Sequence of chain 1.A:
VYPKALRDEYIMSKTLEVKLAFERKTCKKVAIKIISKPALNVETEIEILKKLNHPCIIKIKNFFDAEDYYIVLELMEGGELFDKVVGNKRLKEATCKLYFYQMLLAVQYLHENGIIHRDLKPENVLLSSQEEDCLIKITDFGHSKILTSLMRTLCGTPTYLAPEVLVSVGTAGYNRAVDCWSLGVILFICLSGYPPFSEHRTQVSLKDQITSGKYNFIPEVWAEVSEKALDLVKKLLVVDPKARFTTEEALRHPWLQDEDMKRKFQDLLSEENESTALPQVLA

Binding-site contacts:
Ligand atom N1 contacts residue ASP166 of chain 1.A at 3.4 Å (salt-bridge).
Ligand atom C16 contacts residue LEU24 of chain 1.A at 3.6 Å (hydrophobic).
Ligand atom C11 contacts residue GLY105 of chain 1.A at 3.5 Å.
Ligand atom C11 contacts residue MET102 of chain 1.A at 3.0 Å (hydrophobic).
Ligand atom C14 contacts residue LEU24 of chain 1.A at 3.9 Å (hydrophobic).
Ligand atom C7 contacts residue THR165 of chain 1.A at 4.2 Å.
Ligand atom C6 contacts residue VAL32 of chain 1.A at 4.2 Å (hydrophobic).
Ligand atom C4 contacts residue LEU152 of chain 1.A at 3.9 Å (hydrophobic).
Ligand atom C20 contacts residue GLU103 of chain 1.A at 3.4 Å.
Ligand atom C5 contacts residue LEU152 of chain 1.A at 4.0 Å (hydrophobic).
Ligand atom C19 contacts residue GLU103 of chain 1.A at 4.0 Å.
Ligand atom OAC contacts residue LEU101 of chain 1.A at 3.7 Å.
Ligand atom OAB contacts residue ASP166 of chain 1.A at 3.2 Å (salt-bridge).
Ligand atom OAC contacts residue GLU103 of chain 1.A at 3.3 Å.
Ligand atom C6 contacts residue LEU152 of chain 1.A at 3.5 Å (hydrophobic).
Ligand atom C12 contacts residue GLY105 of chain 1.A at 3.5 Å.
Ligand atom C10 contacts residue GLY105 of chain 1.A at 3.8 Å.
Ligand atom C7 contacts residue LEU152 of chain 1.A at 3.5 Å (hydrophobic).
Ligand atom N3 contacts residue GLU106 of chain 1.A at 3.4 Å (salt-bridge).
Ligand atom C8 contacts residue THR165 of chain 1.A at 3.2 Å.
Ligand atom C7 contacts residue LEU99 of chain 1.A at 4.2 Å (hydrophobic).
Ligand atom C19 contacts residue LEU101 of chain 1.A at 4.2 Å (hydrophobic).
Ligand atom C20 contacts residue MET102 of chain 1.A at 4.0 Å (hydrophobic).
Ligand atom C8 contacts residue LEU99 of chain 1.A at 3.8 Å (hydrophobic).
Ligand atom N4 contacts residue LEU152 of chain 1.A at 3.9 Å.
Ligand atom C1 contacts residue ASP166 of chain 1.A at 3.9 Å.
Ligand atom C1 contacts residue LYS47 of chain 1.A at 3.6 Å.
Ligand atom C13 contacts residue LEU24 of chain 1.A at 3.9 Å (hydrophobic).
Ligand atom OAB contacts residue THR165 of chain 1.A at 2.6 Å (h-bond).
Ligand atom OAB contacts residue LYS47 of chain 1.A at 2.9 Å (salt-bridge).
Ligand atom C3 contacts residue VAL32 of chain 1.A at 4.2 Å (hydrophobic).
Ligand atom N3 contacts residue LEU152 of chain 1.A at 3.8 Å.
Ligand atom C2 contacts residue THR165 of chain 1.A at 3.5 Å.
Ligand atom N1 contacts residue LYS47 of chain 1.A at 3.5 Å.
Ligand atom C10 contacts residue MET102 of chain 1.A at 3.1 Å (hydrophobic).
Ligand atom C1 contacts residue THR165 of chain 1.A at 3.3 Å.
Ligand atom O1 contacts residue GLY105 of chain 1.A at 4.0 Å.
Ligand atom C17 contacts residue LEU24 of chain 1.A at 3.8 Å (hydrophobic).
Ligand atom C8 contacts residue LEU152 of chain 1.A at 4.1 Å (hydrophobic).
Ligand atom C13 contacts residue GLY105 of chain 1.A at 3.9 Å.

A small-molecule ligand and the protein it binds are described below.
Small molecule (SMILES): NC(=O)c1ccc2nc(-c3ccc(Oc4cccc(O)c4)cc3)[nH]c2c1